Sequence of chain 1.CB:
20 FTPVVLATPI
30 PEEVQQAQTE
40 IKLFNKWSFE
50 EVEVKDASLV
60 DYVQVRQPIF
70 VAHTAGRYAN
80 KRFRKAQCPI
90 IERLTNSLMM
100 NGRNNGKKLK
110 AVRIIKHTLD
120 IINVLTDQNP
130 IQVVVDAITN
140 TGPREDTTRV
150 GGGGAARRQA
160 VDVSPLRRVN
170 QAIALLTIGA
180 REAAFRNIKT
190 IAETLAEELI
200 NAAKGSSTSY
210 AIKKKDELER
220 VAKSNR

A protein and the small-molecule ligand that binds it are described below.
Small molecule (SMILES): Nc1ccn([C@@H]2O[C@H](COP(=O)=O)[C@@H](O[P](=O)(O)OC[C@H]3O[C@@H](n4cnc5c4NC=NC5N)[C@H](O)[C@@H]3O[P](=O)(O)OC[C@H]3O[C@@H](n4cnc5c4NC=NC5N)[C@H](O)[C@@H]3O[P](=O)(O)OC[C@H]3O[C@@H](n4ccc(=O)[nH]c4=O)[C@H](O)[C@@H]3O[P](=O)(O)OC[C@H]3O[C@@H](n4ccc(=O)[nH]c4=O)[C@H](O)[C@@H]3O[P](=O)(O)OC[C@H]3O[C@@H](n4ccc(=O)[nH]c4=O)[C@H](O)[C@@H]3O[P](=O)(O)OC[C@H]3O[C@@H](n4ccc(=O)[nH]c4=O)[C@H](O)[C@@H]3O[P](=O)(O)OC[C@H]3O[C@@H](n4ccc(=O)[nH]c4=O)[C@H](O)[C@@H]3O)[C@H]2O)c(=O)n1

Binding-site contacts:
Ligand atom C2 contacts residue GLY153 of chain 1.CB at 3.7 Å.
Ligand atom N4 contacts residue ALA154 of chain 1.CB at 4.3 Å.
Ligand atom C5 contacts residue GLY153 of chain 1.CB at 4.3 Å.
Ligand atom N4 contacts residue GLY153 of chain 1.CB at 3.2 Å (h-bond).
Ligand atom O2 contacts residue GLY153 of chain 1.CB at 3.6 Å.
Ligand atom C4 contacts residue GLY153 of chain 1.CB at 3.6 Å.
Ligand atom N3 contacts residue GLY153 of chain 1.CB at 2.9 Å (h-bond).
Ligand atom N4 contacts residue GLY152 of chain 1.CB at 4.3 Å.